This protein binds this small molecule.
Small molecule (SMILES): CC(=O)N[C@H]1[C@H](O[C@H]2[C@H](O)[C@@H](NC(C)=O)CO[C@@H]2CO)O[C@H](CO)[C@@H](O)[C@@H]1O

Sequence of chain 1.A:
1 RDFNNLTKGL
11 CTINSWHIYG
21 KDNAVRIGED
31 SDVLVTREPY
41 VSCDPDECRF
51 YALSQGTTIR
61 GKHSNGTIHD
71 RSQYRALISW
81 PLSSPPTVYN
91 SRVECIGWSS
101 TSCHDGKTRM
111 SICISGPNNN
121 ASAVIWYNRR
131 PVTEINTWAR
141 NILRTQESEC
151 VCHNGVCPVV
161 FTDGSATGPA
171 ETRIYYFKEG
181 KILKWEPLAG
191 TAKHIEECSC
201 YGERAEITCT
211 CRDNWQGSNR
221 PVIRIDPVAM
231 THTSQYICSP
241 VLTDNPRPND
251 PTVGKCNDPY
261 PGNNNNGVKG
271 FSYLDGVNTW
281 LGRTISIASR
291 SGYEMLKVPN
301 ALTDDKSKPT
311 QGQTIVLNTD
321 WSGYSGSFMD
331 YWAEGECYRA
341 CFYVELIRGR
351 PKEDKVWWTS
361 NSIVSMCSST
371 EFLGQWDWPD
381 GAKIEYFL

Binding-site contacts:
Ligand atom C7 contacts residue PHE3 of chain 1.A at 3.4 Å (hydrophobic).
Ligand atom O3 contacts residue ASP2 of chain 1.A at 3.3 Å.
Ligand atom O5 contacts residue ASN5 of chain 1.A at 2.3 Å (h-bond).
Ligand atom C1 contacts residue ASN5 of chain 1.A at 1.4 Å.
Ligand atom O5 contacts residue ASN154 of chain 1.A at 3.8 Å.
Ligand atom C3 contacts residue ASN5 of chain 1.A at 3.8 Å.
Ligand atom N2 contacts residue ASP2 of chain 1.A at 3.7 Å.
Ligand atom N2 contacts residue PHE3 of chain 1.A at 2.8 Å (h-bond).
Ligand atom C6 contacts residue ASN154 of chain 1.A at 3.7 Å.
Ligand atom C6 contacts residue ASP2 of chain 1.A at 3.5 Å.
Ligand atom O7 contacts residue PHE3 of chain 1.A at 3.3 Å (h-bond).
Ligand atom C4 contacts residue ASN154 of chain 1.A at 4.4 Å.
Ligand atom C1 contacts residue ASN154 of chain 1.A at 3.9 Å.
Ligand atom C5 contacts residue ASN154 of chain 1.A at 3.3 Å.
Ligand atom C1 contacts residue PHE3 of chain 1.A at 3.8 Å (hydrophobic).
Ligand atom C3 contacts residue PHE3 of chain 1.A at 4.4 Å (hydrophobic).
Ligand atom O5 contacts residue ASP2 of chain 1.A at 3.6 Å.
Ligand atom C5 contacts residue ASN5 of chain 1.A at 3.6 Å.
Ligand atom N2 contacts residue ASN5 of chain 1.A at 2.9 Å (h-bond).
Ligand atom O7 contacts residue ASP2 of chain 1.A at 3.6 Å.
Ligand atom C7 contacts residue ASN5 of chain 1.A at 3.7 Å.
Ligand atom C5 contacts residue ASP2 of chain 1.A at 4.2 Å.
Ligand atom C8 contacts residue ASP2 of chain 1.A at 4.5 Å.
Ligand atom C7 contacts residue ASP2 of chain 1.A at 3.7 Å.
Ligand atom C4 contacts residue ASN5 of chain 1.A at 4.2 Å.
Ligand atom O4 contacts residue ASN154 of chain 1.A at 4.4 Å.
Ligand atom C2 contacts residue PHE3 of chain 1.A at 3.8 Å (hydrophobic).
Ligand atom C8 contacts residue ASN5 of chain 1.A at 4.2 Å.
Ligand atom C3 contacts residue ASP2 of chain 1.A at 4.2 Å.
Ligand atom C2 contacts residue ASN5 of chain 1.A at 2.5 Å.
Ligand atom O6 contacts residue ASP2 of chain 1.A at 2.6 Å (salt-bridge).